Sequence of chain 2.A:
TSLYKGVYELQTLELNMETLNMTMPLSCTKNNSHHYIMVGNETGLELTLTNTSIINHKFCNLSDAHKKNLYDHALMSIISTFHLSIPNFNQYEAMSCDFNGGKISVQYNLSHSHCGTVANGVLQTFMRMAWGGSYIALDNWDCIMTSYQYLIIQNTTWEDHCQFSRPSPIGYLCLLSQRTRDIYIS

A small-molecule ligand and the protein it binds are described below.
Small molecule (SMILES): CC(=O)N[C@H]1[C@H](O[C@H]2[C@H](O)[C@@H](NC(C)=O)CO[C@@H]2CO)O[C@H](CO)[C@@H](O)[C@@H]1O

Binding-site contacts:
Ligand atom C1 contacts residue ASN166 of chain 2.A at 1.4 Å.
Ligand atom O7 contacts residue THR168 of chain 2.A at 3.6 Å.
Ligand atom C8 contacts residue ARG53 of chain 2.D at 4.3 Å.
Ligand atom C4 contacts residue ASN166 of chain 2.A at 4.2 Å.
Ligand atom O7 contacts residue THR167 of chain 2.A at 3.5 Å.
Ligand atom O5 contacts residue ASN166 of chain 2.A at 2.3 Å (h-bond).
Ligand atom C5 contacts residue ASN166 of chain 2.A at 3.6 Å.
Ligand atom O7 contacts residue ARG53 of chain 2.D at 4.5 Å.
Ligand atom C5 contacts residue LYS103 of chain 2.A at 3.9 Å.
Ligand atom C7 contacts residue THR167 of chain 2.A at 3.9 Å.
Ligand atom C8 contacts residue THR167 of chain 2.A at 3.8 Å.
Ligand atom O5 contacts residue LYS103 of chain 2.A at 3.9 Å.
Ligand atom C6 contacts residue LYS103 of chain 2.A at 4.0 Å.
Ligand atom C7 contacts residue ASN166 of chain 2.A at 3.4 Å.
Ligand atom C2 contacts residue ASN166 of chain 2.A at 2.5 Å.
Ligand atom C1 contacts residue LYS103 of chain 2.A at 4.1 Å.
Ligand atom C6 contacts residue GLY102 of chain 2.A at 4.0 Å.
Ligand atom C3 contacts residue ASN166 of chain 2.A at 3.8 Å.
Ligand atom C8 contacts residue ASN166 of chain 2.A at 3.2 Å.
Ligand atom O7 contacts residue ASN166 of chain 2.A at 3.8 Å.
Ligand atom N2 contacts residue ASN166 of chain 2.A at 3.1 Å (h-bond).
Ligand atom C8 contacts residue GLY101 of chain 2.A at 4.0 Å.
Ligand atom C6 contacts residue GLY101 of chain 2.A at 3.9 Å.

Sequence of chain 2.D:
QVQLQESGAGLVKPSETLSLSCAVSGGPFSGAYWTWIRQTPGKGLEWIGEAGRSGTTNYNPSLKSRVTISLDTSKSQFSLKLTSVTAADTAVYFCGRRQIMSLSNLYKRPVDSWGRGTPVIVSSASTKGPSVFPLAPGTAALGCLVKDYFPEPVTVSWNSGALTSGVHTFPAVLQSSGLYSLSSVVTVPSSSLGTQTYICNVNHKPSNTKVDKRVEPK